A protein and the small-molecule ligand that binds it are described below.
Small molecule (SMILES): Cn1cc(-c2ccccc2)nc1C#Cc1ccc2nc(C3CC3)c(CO)n2n1

Sequence of chain 1.D:
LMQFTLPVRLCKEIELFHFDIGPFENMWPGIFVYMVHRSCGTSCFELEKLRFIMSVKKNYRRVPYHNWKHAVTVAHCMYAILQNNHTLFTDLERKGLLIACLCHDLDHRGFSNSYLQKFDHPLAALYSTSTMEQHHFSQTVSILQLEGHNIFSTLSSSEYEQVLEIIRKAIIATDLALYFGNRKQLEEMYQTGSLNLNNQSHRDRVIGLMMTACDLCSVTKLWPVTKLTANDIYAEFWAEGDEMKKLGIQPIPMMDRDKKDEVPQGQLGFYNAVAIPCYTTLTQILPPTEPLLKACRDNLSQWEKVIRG

Binding-site contacts:
Ligand atom N4 contacts residue TYR247 of chain 1.D at 2.7 Å (h-bond).
Ligand atom C13 contacts residue GLN280 of chain 1.D at 3.6 Å.
Ligand atom C5 contacts residue MET267 of chain 1.D at 3.4 Å (hydrophobic).
Ligand atom N17 contacts residue PHE283 of chain 1.D at 3.7 Å.
Ligand atom C25 contacts residue TYR78 of chain 1.D at 2.9 Å (hydrophobic).
Ligand atom C16 contacts residue PHE283 of chain 1.D at 3.6 Å (hydrophobic).
Ligand atom C6 contacts residue GLY279 of chain 1.D at 3.6 Å.
Ligand atom C24 contacts residue SER231 of chain 1.D at 3.7 Å.
Ligand atom C3 contacts residue GLY279 of chain 1.D at 3.2 Å.
Ligand atom C8 contacts residue GLU275 of chain 1.D at 3.4 Å.
Ligand atom C5 contacts residue GLY279 of chain 1.D at 3.6 Å.
Ligand atom C6 contacts residue MET267 of chain 1.D at 3.7 Å (hydrophobic).
Ligand atom C15 contacts residue PHE250 of chain 1.D at 3.7 Å (hydrophobic).
Ligand atom C28 contacts residue GLN280 of chain 1.D at 3.4 Å.
Ligand atom C12 contacts residue GLY279 of chain 1.D at 3.7 Å.
Ligand atom C21 contacts residue ILE246 of chain 1.D at 3.5 Å (hydrophobic).
Ligand atom C5 contacts residue TYR247 of chain 1.D at 3.3 Å (hydrophobic).
Ligand atom C25 contacts residue SER231 of chain 1.D at 3.6 Å.
Ligand atom N17 contacts residue GLN280 of chain 1.D at 3.2 Å (h-bond).
Ligand atom N4 contacts residue GLY279 of chain 1.D at 3.6 Å.
Ligand atom C14 contacts residue PHE283 of chain 1.D at 3.5 Å (hydrophobic).
Ligand atom N4 contacts residue MET267 of chain 1.D at 3.6 Å.
Ligand atom C20 contacts residue ILE246 of chain 1.D at 3.7 Å (hydrophobic).
Ligand atom C8 contacts residue LYS272 of chain 1.D at 3.5 Å.
Ligand atom C26 contacts residue GLN280 of chain 1.D at 3.2 Å.
Ligand atom C10 contacts residue GLU275 of chain 1.D at 3.6 Å.
Ligand atom C24 contacts residue LEU229 of chain 1.D at 3.2 Å (hydrophobic).
Ligand atom C9 contacts residue GLU275 of chain 1.D at 3.3 Å.
Ligand atom C15 contacts residue PHE283 of chain 1.D at 3.6 Å (hydrophobic).
Ligand atom C13 contacts residue TYR247 of chain 1.D at 3.3 Å (hydrophobic).
Ligand atom C13 contacts residue MET267 of chain 1.D at 3.6 Å (hydrophobic).
Ligand atom N19 contacts residue PHE283 of chain 1.D at 3.6 Å.
Ligand atom C25 contacts residue ILE246 of chain 1.D at 3.3 Å (hydrophobic).
Ligand atom C3 contacts residue MET267 of chain 1.D at 3.7 Å (hydrophobic).
Ligand atom C9 contacts residue LYS272 of chain 1.D at 3.3 Å.
Ligand atom C18 contacts residue PHE283 of chain 1.D at 3.5 Å (hydrophobic).
Ligand atom C23 contacts residue ILE246 of chain 1.D at 3.3 Å (hydrophobic).
Ligand atom C2 contacts residue GLY279 of chain 1.D at 3.4 Å.
Ligand atom O27 contacts residue GLN280 of chain 1.D at 2.3 Å (h-bond).
Ligand atom N1 contacts residue GLY279 of chain 1.D at 3.4 Å (h-bond).